Sequence of chain 1.F:
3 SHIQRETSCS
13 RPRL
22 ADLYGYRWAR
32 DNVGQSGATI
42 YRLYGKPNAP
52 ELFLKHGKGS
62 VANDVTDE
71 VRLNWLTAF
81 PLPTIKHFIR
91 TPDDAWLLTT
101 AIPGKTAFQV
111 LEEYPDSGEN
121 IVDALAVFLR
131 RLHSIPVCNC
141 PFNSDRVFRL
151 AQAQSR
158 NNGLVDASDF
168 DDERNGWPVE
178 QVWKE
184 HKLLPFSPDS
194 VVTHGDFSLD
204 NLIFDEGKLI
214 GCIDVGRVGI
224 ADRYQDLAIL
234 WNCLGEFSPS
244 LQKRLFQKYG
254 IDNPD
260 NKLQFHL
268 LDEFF

The protein below binds the small molecule below.
Small molecule (SMILES): CC(C)(C)n1[nH+]c(-c2ccc(Cl)cc2)c2c(N)ncnc21

Binding-site contacts:
Ligand atom C3 contacts residue PHE54 of chain 1.F at 3.9 Å (hydrophobic).
Ligand atom C3 contacts residue ILE216 of chain 1.F at 3.8 Å (hydrophobic).
Ligand atom C11 contacts residue ILE216 of chain 1.F at 4.1 Å (hydrophobic).
Ligand atom N25 contacts residue ILE102 of chain 1.F at 2.7 Å (h-bond).
Ligand atom N9 contacts residue ILE216 of chain 1.F at 3.5 Å.
Ligand atom CL contacts residue THR106 of chain 1.F at 3.8 Å.
Ligand atom C5 contacts residue ILE216 of chain 1.F at 4.0 Å (hydrophobic).
Ligand atom C3 contacts residue ILE102 of chain 1.F at 3.8 Å (hydrophobic).
Ligand atom N10 contacts residue PHE54 of chain 1.F at 4.2 Å.
Ligand atom N4 contacts residue THR100 of chain 1.F at 4.2 Å.
Ligand atom N4 contacts residue ILE216 of chain 1.F at 3.9 Å.
Ligand atom C8 contacts residue ILE216 of chain 1.F at 3.6 Å (hydrophobic).
Ligand atom C14 contacts residue THR106 of chain 1.F at 3.9 Å.
Ligand atom C1 contacts residue ILE216 of chain 1.F at 3.9 Å (hydrophobic).
Ligand atom C6 contacts residue ILE216 of chain 1.F at 3.8 Å (hydrophobic).
Ligand atom C25 contacts residue ASP217 of chain 1.F at 4.2 Å.
Ligand atom C25 contacts residue ILE216 of chain 1.F at 4.0 Å (hydrophobic).
Ligand atom CL contacts residue GLN109 of chain 1.F at 3.2 Å.
Ligand atom C6 contacts residue PHE54 of chain 1.F at 3.6 Å (hydrophobic).
Ligand atom C23 contacts residue PHE54 of chain 1.F at 3.7 Å (hydrophobic).
Ligand atom N10 contacts residue ILE216 of chain 1.F at 3.7 Å.
Ligand atom C24 contacts residue ILE41 of chain 1.F at 4.0 Å (hydrophobic).
Ligand atom C23 contacts residue ILE41 of chain 1.F at 4.2 Å (hydrophobic).
Ligand atom N4 contacts residue PHE54 of chain 1.F at 4.0 Å.
Ligand atom N4 contacts residue ALA101 of chain 1.F at 3.5 Å.
Ligand atom C3 contacts residue PRO83 of chain 1.F at 3.5 Å (hydrophobic).
Ligand atom C1 contacts residue PHE54 of chain 1.F at 3.7 Å (hydrophobic).
Ligand atom C3 contacts residue THR100 of chain 1.F at 3.7 Å.
Ligand atom C15 contacts residue THR106 of chain 1.F at 4.2 Å.
Ligand atom C3 contacts residue ALA101 of chain 1.F at 3.9 Å (hydrophobic).
Ligand atom N9 contacts residue PHE54 of chain 1.F at 4.3 Å.
Ligand atom N2 contacts residue PRO83 of chain 1.F at 4.1 Å.
Ligand atom C5 contacts residue ILE102 of chain 1.F at 3.6 Å (hydrophobic).
Ligand atom C23 contacts residue LYS56 of chain 1.F at 4.1 Å.
Ligand atom C5 contacts residue PHE54 of chain 1.F at 3.7 Å (hydrophobic).
Ligand atom N2 contacts residue ILE216 of chain 1.F at 3.8 Å.
Ligand atom N4 contacts residue ILE102 of chain 1.F at 2.8 Å (h-bond).
Ligand atom C25 contacts residue LYS56 of chain 1.F at 4.2 Å.
Ligand atom N2 contacts residue PHE54 of chain 1.F at 3.7 Å.
Ligand atom C8 contacts residue PHE54 of chain 1.F at 4.0 Å (hydrophobic).